Sequence of chain 1.A:
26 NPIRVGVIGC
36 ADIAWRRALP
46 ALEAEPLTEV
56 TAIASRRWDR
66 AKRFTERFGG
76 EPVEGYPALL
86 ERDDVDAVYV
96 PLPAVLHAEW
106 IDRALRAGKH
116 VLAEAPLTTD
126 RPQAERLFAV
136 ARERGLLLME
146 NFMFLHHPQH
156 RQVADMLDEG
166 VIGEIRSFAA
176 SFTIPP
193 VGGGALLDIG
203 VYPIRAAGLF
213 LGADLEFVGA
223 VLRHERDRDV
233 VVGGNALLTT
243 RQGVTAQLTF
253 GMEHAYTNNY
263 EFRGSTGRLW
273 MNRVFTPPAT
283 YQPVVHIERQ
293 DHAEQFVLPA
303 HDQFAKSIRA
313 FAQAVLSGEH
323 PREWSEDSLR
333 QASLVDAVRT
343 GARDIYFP

A protein and the small-molecule ligand that binds it are described below.
Small molecule (SMILES): Cc1cn([C@H]2C[C@H](O)[C@@H](CO[P](=O)(O)O[P](=O)(O)Oc3ccccc3)O2)c(=O)[nH]c1=O

Binding-site contacts:
Ligand atom C2 contacts residue TRP326 of chain 1.A at 3.5 Å (hydrophobic).
Ligand atom N3 contacts residue TRP326 of chain 1.A at 3.5 Å.
Ligand atom O2 contacts residue ASP329 of chain 1.A at 3.4 Å.
Ligand atom CE2 contacts residue HIS155 of chain 1.A at 3.6 Å.
Ligand atom N1 contacts residue ASP329 of chain 1.A at 3.7 Å.
Ligand atom C5M contacts residue TRP326 of chain 1.A at 3.8 Å (hydrophobic).
Ligand atom O4' contacts residue ASP329 of chain 1.A at 3.0 Å (salt-bridge).
Ligand atom CE2 contacts residue LEU211 of chain 1.A at 3.6 Å (hydrophobic).
Ligand atom C5 contacts residue TRP326 of chain 1.A at 3.4 Å (hydrophobic).
Ligand atom O2B contacts residue ARG156 of chain 1.A at 2.6 Å (salt-bridge).
Ligand atom C1' contacts residue ASP329 of chain 1.A at 2.5 Å.
Ligand atom O4 contacts residue HIS151 of chain 1.A at 2.8 Å (h-bond).
Ligand atom O2 contacts residue ARG207 of chain 1.A at 3.1 Å (salt-bridge).
Ligand atom C1' contacts residue ARG207 of chain 1.A at 3.2 Å.
Ligand atom PB contacts residue ARG156 of chain 1.A at 3.6 Å.
Ligand atom CE2 contacts residue ALA159 of chain 1.A at 3.7 Å (hydrophobic).
Ligand atom N1 contacts residue TRP326 of chain 1.A at 3.5 Å.
Ligand atom C5' contacts residue LEU211 of chain 1.A at 3.7 Å (hydrophobic).
Ligand atom C3' contacts residue ASP329 of chain 1.A at 3.2 Å.
Ligand atom O4' contacts residue ARG207 of chain 1.A at 3.1 Å (salt-bridge).
Ligand atom O1B contacts residue ARG156 of chain 1.A at 3.7 Å.
Ligand atom O3' contacts residue ASP329 of chain 1.A at 2.6 Å (salt-bridge).
Ligand atom C2 contacts residue LEU150 of chain 1.A at 3.8 Å (hydrophobic).
Ligand atom N3 contacts residue LEU150 of chain 1.A at 3.7 Å.
Ligand atom CD2 contacts residue HIS155 of chain 1.A at 3.7 Å.
Ligand atom CD2 contacts residue LEU211 of chain 1.A at 3.8 Å (hydrophobic).
Ligand atom C2' contacts residue GLU325 of chain 1.A at 3.6 Å.
Ligand atom CZ contacts residue ALA159 of chain 1.A at 3.7 Å (hydrophobic).
Ligand atom C2' contacts residue ASP329 of chain 1.A at 2.9 Å.
Ligand atom C2 contacts residue ARG207 of chain 1.A at 3.5 Å.
Ligand atom C5M contacts residue HIS151 of chain 1.A at 3.1 Å.
Ligand atom O4 contacts residue MET144 of chain 1.A at 3.3 Å.
Ligand atom O2A contacts residue LEU150 of chain 1.A at 3.6 Å.
Ligand atom C4 contacts residue TRP326 of chain 1.A at 3.6 Å (hydrophobic).
Ligand atom CD2 contacts residue ARG156 of chain 1.A at 3.4 Å.
Ligand atom CZ contacts residue LEU211 of chain 1.A at 3.7 Å (hydrophobic).
Ligand atom C6 contacts residue TRP326 of chain 1.A at 3.6 Å (hydrophobic).
Ligand atom N1 contacts residue ARG207 of chain 1.A at 3.6 Å (salt-bridge).
Ligand atom O2 contacts residue TRP326 of chain 1.A at 3.5 Å.
Ligand atom C4' contacts residue ASP329 of chain 1.A at 3.4 Å.